Sequence of chain 1.Q:
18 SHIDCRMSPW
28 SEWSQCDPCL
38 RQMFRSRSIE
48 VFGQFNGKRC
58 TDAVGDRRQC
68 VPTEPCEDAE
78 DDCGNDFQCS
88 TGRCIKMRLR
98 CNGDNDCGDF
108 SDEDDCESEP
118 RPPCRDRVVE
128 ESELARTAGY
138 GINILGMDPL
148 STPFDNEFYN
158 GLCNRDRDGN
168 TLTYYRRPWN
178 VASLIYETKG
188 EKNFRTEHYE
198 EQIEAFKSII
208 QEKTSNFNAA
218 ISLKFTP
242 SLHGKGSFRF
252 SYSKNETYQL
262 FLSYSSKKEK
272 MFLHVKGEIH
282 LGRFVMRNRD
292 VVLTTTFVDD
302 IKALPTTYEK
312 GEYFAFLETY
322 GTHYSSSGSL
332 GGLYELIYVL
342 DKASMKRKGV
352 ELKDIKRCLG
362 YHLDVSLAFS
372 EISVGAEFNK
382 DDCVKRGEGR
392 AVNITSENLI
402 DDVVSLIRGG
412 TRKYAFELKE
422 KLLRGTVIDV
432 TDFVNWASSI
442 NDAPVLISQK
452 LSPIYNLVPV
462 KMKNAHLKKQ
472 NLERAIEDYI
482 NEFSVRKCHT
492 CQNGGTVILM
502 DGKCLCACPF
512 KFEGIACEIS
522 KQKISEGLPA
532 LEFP

This small molecule binds to this protein.
Small molecule (SMILES): CC(=O)N[C@@H]1[C@@H](O)[C@H](O)[C@@H](CO)O[C@H]1O

Binding-site contacts:
Ligand atom C8 contacts residue ASN215 of chain 1.A at 3.2 Å.
Ligand atom C2 contacts residue ASN215 of chain 1.A at 2.5 Å.
Ligand atom C8 contacts residue SER252 of chain 1.A at 4.1 Å.
Ligand atom O7 contacts residue TYR253 of chain 1.A at 2.8 Å (h-bond).
Ligand atom N2 contacts residue TYR253 of chain 1.A at 4.5 Å.
Ligand atom N2 contacts residue ASN215 of chain 1.A at 3.0 Å (h-bond).
Ligand atom C7 contacts residue SER252 of chain 1.A at 4.1 Å.
Ligand atom C1 contacts residue ASN380 of chain 1.Q at 3.8 Å.
Ligand atom C7 contacts residue TYR253 of chain 1.A at 3.9 Å (hydrophobic).
Ligand atom C7 contacts residue ASN215 of chain 1.A at 3.0 Å.
Ligand atom C3 contacts residue ASN213 of chain 1.A at 4.3 Å.
Ligand atom C3 contacts residue ASN215 of chain 1.A at 3.8 Å.
Ligand atom O7 contacts residue ASN215 of chain 1.A at 3.5 Å (h-bond).
Ligand atom C2 contacts residue ASN213 of chain 1.A at 4.2 Å.
Ligand atom O7 contacts residue ASN213 of chain 1.A at 4.0 Å.
Ligand atom C2 contacts residue ASN380 of chain 1.Q at 4.4 Å.
Ligand atom N2 contacts residue PHE214 of chain 1.A at 3.7 Å.
Ligand atom O5 contacts residue ASN380 of chain 1.Q at 3.3 Å (h-bond).
Ligand atom C7 contacts residue ASN213 of chain 1.A at 4.0 Å.
Ligand atom O7 contacts residue PHE214 of chain 1.A at 3.1 Å (h-bond).
Ligand atom O6 contacts residue ASN380 of chain 1.Q at 4.0 Å.
Ligand atom C1 contacts residue ASN215 of chain 1.A at 1.4 Å.
Ligand atom O3 contacts residue ASN213 of chain 1.A at 3.3 Å.
Ligand atom O7 contacts residue SER252 of chain 1.A at 3.2 Å (h-bond).
Ligand atom C7 contacts residue PHE214 of chain 1.A at 3.6 Å (hydrophobic).
Ligand atom C4 contacts residue ASN215 of chain 1.A at 4.2 Å.
Ligand atom O5 contacts residue ASN215 of chain 1.A at 2.3 Å (h-bond).
Ligand atom C5 contacts residue ASN215 of chain 1.A at 3.6 Å.
Ligand atom N2 contacts residue ASN213 of chain 1.A at 3.5 Å.

Sequence of chain 1.A:
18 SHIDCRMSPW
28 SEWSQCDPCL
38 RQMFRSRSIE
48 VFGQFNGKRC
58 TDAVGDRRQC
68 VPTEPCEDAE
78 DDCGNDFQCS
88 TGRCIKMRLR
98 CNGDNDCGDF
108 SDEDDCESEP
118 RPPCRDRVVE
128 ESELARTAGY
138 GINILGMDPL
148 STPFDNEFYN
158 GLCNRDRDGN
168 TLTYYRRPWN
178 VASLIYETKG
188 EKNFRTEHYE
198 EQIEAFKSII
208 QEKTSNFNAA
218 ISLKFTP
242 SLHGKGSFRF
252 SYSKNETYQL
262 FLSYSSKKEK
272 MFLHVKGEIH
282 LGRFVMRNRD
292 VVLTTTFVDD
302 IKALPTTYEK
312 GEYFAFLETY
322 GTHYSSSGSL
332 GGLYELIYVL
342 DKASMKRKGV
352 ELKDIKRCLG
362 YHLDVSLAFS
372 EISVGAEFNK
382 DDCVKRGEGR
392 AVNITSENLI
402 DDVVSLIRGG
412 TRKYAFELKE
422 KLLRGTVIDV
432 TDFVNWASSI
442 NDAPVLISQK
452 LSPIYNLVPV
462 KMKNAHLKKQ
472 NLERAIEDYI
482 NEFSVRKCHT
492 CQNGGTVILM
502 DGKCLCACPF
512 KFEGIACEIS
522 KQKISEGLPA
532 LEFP